A protein and the small-molecule ligand that binds it are described below.
Small molecule (SMILES): Cc1cc(CCCCCCCOc2ccc(C3=N[C@@H](C)CO3)cc2)on1

Sequence of chain 22.C:
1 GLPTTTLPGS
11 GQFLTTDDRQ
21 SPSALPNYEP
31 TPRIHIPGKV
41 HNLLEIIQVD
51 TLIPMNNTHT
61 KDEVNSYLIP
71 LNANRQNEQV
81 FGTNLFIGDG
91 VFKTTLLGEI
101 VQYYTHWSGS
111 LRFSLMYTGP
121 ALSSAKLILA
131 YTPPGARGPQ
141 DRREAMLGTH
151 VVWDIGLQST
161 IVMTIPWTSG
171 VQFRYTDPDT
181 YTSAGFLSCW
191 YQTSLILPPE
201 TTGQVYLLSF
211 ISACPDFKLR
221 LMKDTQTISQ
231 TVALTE

Binding-site contacts:
Ligand atom C31 contacts residue SER175 of chain 22.A at 3.6 Å.
Ligand atom C5 contacts residue PHE186 of chain 22.A at 3.5 Å (hydrophobic).
Ligand atom C3 contacts residue PRO174 of chain 22.A at 3.8 Å (hydrophobic).
Ligand atom C1B contacts residue MET221 of chain 22.A at 3.8 Å (hydrophobic).
Ligand atom N2 contacts residue ALA24 of chain 22.C at 3.4 Å.
Ligand atom C6C contacts residue VAL191 of chain 22.A at 3.2 Å (hydrophobic).
Ligand atom C5B contacts residue TYR197 of chain 22.A at 3.7 Å (hydrophobic).
Ligand atom C5 contacts residue TYR152 of chain 22.A at 3.8 Å (hydrophobic).
Ligand atom C3B contacts residue MET221 of chain 22.A at 3.8 Å (hydrophobic).
Ligand atom O1 contacts residue ALA24 of chain 22.C at 3.6 Å.
Ligand atom C2B contacts residue MET221 of chain 22.A at 3.5 Å (hydrophobic).
Ligand atom N3A contacts residue ASN219 of chain 22.A at 3.0 Å (h-bond).
Ligand atom O1B contacts residue MET221 of chain 22.A at 3.4 Å.
Ligand atom C4C contacts residue TYR152 of chain 22.A at 3.8 Å (hydrophobic).
Ligand atom C4 contacts residue PHE186 of chain 22.A at 3.6 Å (hydrophobic).
Ligand atom N2 contacts residue PHE186 of chain 22.A at 3.7 Å.
Ligand atom C3 contacts residue PHE186 of chain 22.A at 3.8 Å (hydrophobic).
Ligand atom C4 contacts residue MET224 of chain 22.A at 3.8 Å (hydrophobic).
Ligand atom O1 contacts residue VAL188 of chain 22.A at 3.8 Å.
Ligand atom O1 contacts residue TYR152 of chain 22.A at 3.9 Å.
Ligand atom C7C contacts residue TYR128 of chain 22.A at 3.6 Å (hydrophobic).
Ligand atom C5C contacts residue TYR128 of chain 22.A at 3.5 Å (hydrophobic).
Ligand atom C4A contacts residue ASN219 of chain 22.A at 3.5 Å.
Ligand atom C31 contacts residue ALA150 of chain 22.A at 3.5 Å (hydrophobic).
Ligand atom O1B contacts residue TYR128 of chain 22.A at 3.9 Å.
Ligand atom C4B contacts residue LEU106 of chain 22.A at 3.7 Å (hydrophobic).
Ligand atom C31 contacts residue PRO174 of chain 22.A at 3.4 Å (hydrophobic).
Ligand atom C7C contacts residue TYR197 of chain 22.A at 3.8 Å (hydrophobic).
Ligand atom C6B contacts residue LEU106 of chain 22.A at 3.9 Å (hydrophobic).
Ligand atom C4 contacts residue TYR152 of chain 22.A at 3.9 Å (hydrophobic).
Ligand atom C3C contacts residue TYR128 of chain 22.A at 3.9 Å (hydrophobic).
Ligand atom C6C contacts residue MET221 of chain 22.A at 3.7 Å (hydrophobic).
Ligand atom CM1 contacts residue SER107 of chain 22.A at 3.9 Å.
Ligand atom C2C contacts residue VAL188 of chain 22.A at 3.2 Å (hydrophobic).
Ligand atom C31 contacts residue VAL176 of chain 22.A at 3.3 Å (hydrophobic).
Ligand atom C5B contacts residue LEU106 of chain 22.A at 3.5 Å (hydrophobic).
Ligand atom O1 contacts residue PHE186 of chain 22.A at 3.5 Å.
Ligand atom C3C contacts residue VAL188 of chain 22.A at 3.3 Å (hydrophobic).
Ligand atom C5C contacts residue ILE104 of chain 22.A at 3.8 Å (hydrophobic).
Ligand atom C6B contacts residue TYR197 of chain 22.A at 3.6 Å (hydrophobic).

Sequence of chain 22.A:
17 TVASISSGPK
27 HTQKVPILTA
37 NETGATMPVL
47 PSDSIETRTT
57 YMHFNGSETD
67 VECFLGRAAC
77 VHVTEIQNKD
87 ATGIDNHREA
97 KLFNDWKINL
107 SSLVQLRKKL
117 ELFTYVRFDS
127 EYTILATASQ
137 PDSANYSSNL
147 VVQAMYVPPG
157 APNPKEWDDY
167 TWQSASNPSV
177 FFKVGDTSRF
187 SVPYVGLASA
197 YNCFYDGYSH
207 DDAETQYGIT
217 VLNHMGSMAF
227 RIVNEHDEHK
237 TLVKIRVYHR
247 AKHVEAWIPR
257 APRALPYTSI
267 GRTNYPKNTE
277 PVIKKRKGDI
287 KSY